Binding-site contacts:
Ligand atom C3 contacts residue ASN614 of chain 1.C at 3.8 Å.
Ligand atom C8 contacts residue ASN614 of chain 1.C at 4.2 Å.
Ligand atom C1 contacts residue ASN614 of chain 1.C at 1.4 Å.
Ligand atom O5 contacts residue ASN614 of chain 1.C at 2.4 Å (h-bond).
Ligand atom C8 contacts residue GLN642 of chain 1.C at 4.0 Å.
Ligand atom C7 contacts residue ASN614 of chain 1.C at 3.9 Å.
Ligand atom N2 contacts residue ASN614 of chain 1.C at 2.9 Å (h-bond).
Ligand atom O5 contacts residue THR616 of chain 1.C at 4.4 Å.
Ligand atom C5 contacts residue ASN614 of chain 1.C at 3.7 Å.
Ligand atom N2 contacts residue GLN642 of chain 1.C at 4.4 Å.
Ligand atom C1 contacts residue THR616 of chain 1.C at 4.1 Å.
Ligand atom C4 contacts residue ASN614 of chain 1.C at 4.2 Å.
Ligand atom C2 contacts residue ASN614 of chain 1.C at 2.5 Å.

The small molecule below binds the protein below.
Small molecule (SMILES): CC(=O)N[C@@H]1[C@@H](O)[C@H](O)[C@@H](CO)O[C@H]1O

Sequence of chain 1.C:
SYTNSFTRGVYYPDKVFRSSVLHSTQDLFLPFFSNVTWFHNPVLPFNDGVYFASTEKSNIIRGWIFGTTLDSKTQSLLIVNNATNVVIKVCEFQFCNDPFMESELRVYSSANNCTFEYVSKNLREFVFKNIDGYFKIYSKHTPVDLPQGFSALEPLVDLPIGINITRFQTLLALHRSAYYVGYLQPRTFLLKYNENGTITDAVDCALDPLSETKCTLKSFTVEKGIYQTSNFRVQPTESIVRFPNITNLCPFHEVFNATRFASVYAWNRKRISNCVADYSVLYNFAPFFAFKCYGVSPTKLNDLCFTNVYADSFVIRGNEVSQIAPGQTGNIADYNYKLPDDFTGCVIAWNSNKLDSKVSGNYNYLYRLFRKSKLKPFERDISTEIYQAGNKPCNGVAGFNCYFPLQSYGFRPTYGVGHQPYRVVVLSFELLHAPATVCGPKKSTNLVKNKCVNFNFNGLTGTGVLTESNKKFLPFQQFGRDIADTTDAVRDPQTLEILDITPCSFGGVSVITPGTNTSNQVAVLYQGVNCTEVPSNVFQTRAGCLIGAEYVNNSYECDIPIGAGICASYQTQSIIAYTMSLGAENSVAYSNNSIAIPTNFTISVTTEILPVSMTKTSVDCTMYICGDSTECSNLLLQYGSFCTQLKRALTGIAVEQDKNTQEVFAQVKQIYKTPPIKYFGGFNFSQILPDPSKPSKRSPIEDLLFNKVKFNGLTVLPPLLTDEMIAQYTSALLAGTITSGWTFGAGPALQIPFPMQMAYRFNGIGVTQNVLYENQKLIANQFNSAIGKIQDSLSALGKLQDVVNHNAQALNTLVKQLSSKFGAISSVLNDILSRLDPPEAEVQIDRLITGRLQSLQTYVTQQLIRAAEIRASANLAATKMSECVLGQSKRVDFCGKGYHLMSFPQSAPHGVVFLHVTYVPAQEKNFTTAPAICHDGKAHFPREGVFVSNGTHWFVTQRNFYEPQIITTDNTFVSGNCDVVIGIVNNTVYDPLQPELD